This small molecule binds to this protein.
Small molecule (SMILES): O=C([O-])C(=O)[O-]

Sequence of chain 2.A:
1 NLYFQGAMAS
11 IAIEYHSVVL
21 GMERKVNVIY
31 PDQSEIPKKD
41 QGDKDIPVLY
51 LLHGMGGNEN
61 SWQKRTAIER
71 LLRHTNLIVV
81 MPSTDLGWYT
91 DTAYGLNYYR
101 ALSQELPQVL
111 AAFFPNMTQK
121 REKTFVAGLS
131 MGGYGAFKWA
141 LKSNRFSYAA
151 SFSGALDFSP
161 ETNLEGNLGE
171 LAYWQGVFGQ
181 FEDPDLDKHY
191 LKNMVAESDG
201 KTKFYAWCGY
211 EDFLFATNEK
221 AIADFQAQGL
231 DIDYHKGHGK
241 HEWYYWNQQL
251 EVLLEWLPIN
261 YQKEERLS

Binding-site contacts:
Ligand atom C2 contacts residue SER268 of chain 1.A at 3.9 Å.
Ligand atom C1 contacts residue ARG266 of chain 1.A at 4.5 Å.
Ligand atom O3 contacts residue ARG266 of chain 1.A at 4.4 Å.
Ligand atom O2 contacts residue LEU267 of chain 1.A at 4.2 Å.
Ligand atom O3 contacts residue TYR244 of chain 2.A at 3.8 Å.
Ligand atom C1 contacts residue SER268 of chain 1.A at 4.0 Å.
Ligand atom C2 contacts residue ARG266 of chain 1.A at 3.2 Å.
Ligand atom O3 contacts residue SER268 of chain 1.A at 4.0 Å.
Ligand atom O2 contacts residue ARG266 of chain 1.A at 2.5 Å (salt-bridge).
Ligand atom O4 contacts residue ARG266 of chain 1.A at 3.3 Å (salt-bridge).
Ligand atom O2 contacts residue SER268 of chain 1.A at 3.4 Å (h-bond).

Sequence of chain 1.A:
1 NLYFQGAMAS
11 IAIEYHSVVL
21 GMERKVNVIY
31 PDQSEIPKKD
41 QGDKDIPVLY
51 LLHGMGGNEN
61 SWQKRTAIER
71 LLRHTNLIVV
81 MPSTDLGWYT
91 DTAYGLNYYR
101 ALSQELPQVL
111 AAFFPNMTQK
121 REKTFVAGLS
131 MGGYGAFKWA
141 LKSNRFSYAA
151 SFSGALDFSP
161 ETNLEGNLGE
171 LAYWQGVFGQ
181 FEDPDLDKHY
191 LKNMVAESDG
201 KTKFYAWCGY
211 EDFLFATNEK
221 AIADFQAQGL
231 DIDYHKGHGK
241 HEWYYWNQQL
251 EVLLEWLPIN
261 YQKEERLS